This protein binds this small molecule.
Small molecule (SMILES): O=C(O)C(=O)CO

Binding-site contacts:
Ligand atom O3 contacts residue VAL19 of chain 1.A at 2.9 Å (h-bond).
Ligand atom C2 contacts residue VAL19 of chain 1.A at 3.4 Å (hydrophobic).
Ligand atom C3 contacts residue ASP25 of chain 1.A at 3.3 Å.
Ligand atom C3 contacts residue ILE20 of chain 1.A at 4.1 Å (hydrophobic).
Ligand atom C1 contacts residue ILE29 of chain 1.A at 4.2 Å (hydrophobic).
Ligand atom C2 contacts residue GLU21 of chain 1.A at 3.7 Å.
Ligand atom C1 contacts residue GLY186 of chain 1.A at 4.0 Å.
Ligand atom O3 contacts residue GLU21 of chain 1.A at 2.9 Å (salt-bridge).
Ligand atom C1 contacts residue VAL183 of chain 1.A at 4.0 Å (hydrophobic).
Ligand atom O2 contacts residue VAL19 of chain 1.A at 3.3 Å (h-bond).
Ligand atom O2 contacts residue PRO184 of chain 1.A at 4.3 Å.
Ligand atom C3 contacts residue GLU21 of chain 1.A at 3.8 Å.
Ligand atom O3 contacts residue ILE20 of chain 1.A at 3.9 Å.
Ligand atom C1 contacts residue PRO184 of chain 1.A at 4.4 Å (hydrophobic).
Ligand atom C1 contacts residue VAL19 of chain 1.A at 3.8 Å (hydrophobic).
Ligand atom C2 contacts residue ILE20 of chain 1.A at 4.2 Å (hydrophobic).
Ligand atom O1 contacts residue PRO184 of chain 1.A at 3.5 Å (h-bond).
Ligand atom O1 contacts residue ILE29 of chain 1.A at 4.3 Å.
Ligand atom C2 contacts residue ASP25 of chain 1.A at 4.4 Å.
Ligand atom O4 contacts residue ASP25 of chain 1.A at 2.4 Å (salt-bridge).
Ligand atom O3 contacts residue ASP22 of chain 1.A at 4.3 Å.
Ligand atom C3 contacts residue ILE29 of chain 1.A at 3.7 Å (hydrophobic).
Ligand atom C3 contacts residue ASP22 of chain 1.A at 4.1 Å.
Ligand atom O2 contacts residue ILE29 of chain 1.A at 4.5 Å.
Ligand atom O1 contacts residue VAL183 of chain 1.A at 3.9 Å.
Ligand atom C2 contacts residue ILE29 of chain 1.A at 4.4 Å (hydrophobic).
Ligand atom O4 contacts residue GLU21 of chain 1.A at 3.8 Å.
Ligand atom O1 contacts residue GLY186 of chain 1.A at 2.9 Å (h-bond).
Ligand atom O4 contacts residue ASP22 of chain 1.A at 3.1 Å (salt-bridge).
Ligand atom O2 contacts residue VAL183 of chain 1.A at 3.5 Å.
Ligand atom C3 contacts residue VAL19 of chain 1.A at 4.2 Å (hydrophobic).

Sequence of chain 1.A:
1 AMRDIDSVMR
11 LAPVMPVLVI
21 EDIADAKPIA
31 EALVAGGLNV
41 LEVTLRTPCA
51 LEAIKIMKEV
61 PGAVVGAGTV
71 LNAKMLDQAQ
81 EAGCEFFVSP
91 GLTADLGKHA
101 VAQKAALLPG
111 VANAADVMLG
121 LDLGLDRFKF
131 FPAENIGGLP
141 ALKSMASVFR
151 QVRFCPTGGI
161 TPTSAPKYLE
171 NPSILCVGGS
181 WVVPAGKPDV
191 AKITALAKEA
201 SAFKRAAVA